Sequence of chain 1.D:
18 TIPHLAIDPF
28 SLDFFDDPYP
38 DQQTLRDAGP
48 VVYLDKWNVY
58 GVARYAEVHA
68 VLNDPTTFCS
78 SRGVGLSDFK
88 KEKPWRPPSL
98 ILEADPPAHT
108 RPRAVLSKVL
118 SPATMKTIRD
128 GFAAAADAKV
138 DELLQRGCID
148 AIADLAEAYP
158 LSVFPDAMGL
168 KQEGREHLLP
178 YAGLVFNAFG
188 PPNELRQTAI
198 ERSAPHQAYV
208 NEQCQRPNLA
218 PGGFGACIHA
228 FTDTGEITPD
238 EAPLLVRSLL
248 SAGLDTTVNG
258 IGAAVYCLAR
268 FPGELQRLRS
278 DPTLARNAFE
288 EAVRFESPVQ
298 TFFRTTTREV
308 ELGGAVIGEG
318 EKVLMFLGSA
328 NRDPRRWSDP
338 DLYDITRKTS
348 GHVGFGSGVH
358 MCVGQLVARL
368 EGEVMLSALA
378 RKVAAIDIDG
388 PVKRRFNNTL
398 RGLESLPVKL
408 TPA

Binding-site contacts:
Ligand atom C9 contacts residue PHE186 of chain 1.D at 3.9 Å (hydrophobic).
Ligand atom C9 contacts residue PHE183 of chain 1.D at 3.6 Å (hydrophobic).
Ligand atom C3 contacts residue LEU99 of chain 1.D at 4.0 Å (hydrophobic).
Ligand atom C6 contacts residue ALA249 of chain 1.D at 3.8 Å (hydrophobic).
Ligand atom C7 contacts residue SER245 of chain 1.D at 3.4 Å.
Ligand atom O1 contacts residue ILE98 of chain 1.D at 3.6 Å.
Ligand atom O4 contacts residue VAL182 of chain 1.D at 4.0 Å.
Ligand atom C6 contacts residue HEM1 of chain 1.W at 3.5 Å.
Ligand atom C5 contacts residue LEU99 of chain 1.D at 3.8 Å (hydrophobic).
Ligand atom C9 contacts residue SER248 of chain 1.D at 3.7 Å.
Ligand atom C3 contacts residue PHE186 of chain 1.D at 4.0 Å (hydrophobic).
Ligand atom C7 contacts residue SER96 of chain 1.D at 3.4 Å.
Ligand atom O4 contacts residue PHE183 of chain 1.D at 3.4 Å.
Ligand atom O3 contacts residue PHE183 of chain 1.D at 3.4 Å.
Ligand atom C2 contacts residue ALA249 of chain 1.D at 3.5 Å (hydrophobic).
Ligand atom C9 contacts residue VAL182 of chain 1.D at 3.1 Å (hydrophobic).
Ligand atom C4 contacts residue ARG93 of chain 1.D at 4.0 Å.
Ligand atom C1 contacts residue LEU99 of chain 1.D at 4.1 Å (hydrophobic).
Ligand atom C6 contacts residue LEU99 of chain 1.D at 3.9 Å (hydrophobic).
Ligand atom O1 contacts residue SER245 of chain 1.D at 2.7 Å (h-bond).
Ligand atom C4 contacts residue SER248 of chain 1.D at 3.9 Å.
Ligand atom C8 contacts residue PHE183 of chain 1.D at 4.1 Å (hydrophobic).
Ligand atom C7 contacts residue LEU99 of chain 1.D at 4.0 Å (hydrophobic).
Ligand atom O2 contacts residue ARG93 of chain 1.D at 3.0 Å (salt-bridge).
Ligand atom O3 contacts residue PHE299 of chain 1.D at 3.7 Å.
Ligand atom O2 contacts residue SER248 of chain 1.D at 3.7 Å.
Ligand atom O1 contacts residue HEM1 of chain 1.W at 4.1 Å.
Ligand atom C8 contacts residue HEM1 of chain 1.W at 3.4 Å.
Ligand atom C8 contacts residue PHE299 of chain 1.D at 3.9 Å (hydrophobic).
Ligand atom C3 contacts residue ALA249 of chain 1.D at 3.9 Å (hydrophobic).
Ligand atom O1 contacts residue SER96 of chain 1.D at 2.6 Å (h-bond).
Ligand atom O3 contacts residue ALA249 of chain 1.D at 4.0 Å.
Ligand atom C1 contacts residue ALA249 of chain 1.D at 3.5 Å (hydrophobic).
Ligand atom O2 contacts residue SER245 of chain 1.D at 3.7 Å.
Ligand atom C7 contacts residue ARG93 of chain 1.D at 4.0 Å.
Ligand atom C1 contacts residue HEM1 of chain 1.W at 3.5 Å.
Ligand atom O4 contacts residue PHE186 of chain 1.D at 3.3 Å.
Ligand atom O1 contacts residue LEU99 of chain 1.D at 3.6 Å.
Ligand atom C4 contacts residue LEU99 of chain 1.D at 3.8 Å (hydrophobic).
Ligand atom O2 contacts residue SER96 of chain 1.D at 3.7 Å.

The small molecule below binds the protein below.
Small molecule (SMILES): COc1ccc(C(=O)O)cc1OC